Binding-site contacts:
Ligand atom CAG contacts residue THR40 of chain 1.A at 3.1 Å.
Ligand atom CAD contacts residue GLN165 of chain 1.A at 4.4 Å.
Ligand atom CAJ contacts residue THR40 of chain 1.A at 3.9 Å.
Ligand atom OAA contacts residue THR40 of chain 1.A at 3.6 Å.
Ligand atom CAD contacts residue PHE158 of chain 1.A at 4.1 Å (hydrophobic).
Ligand atom CAC contacts residue PRO39 of chain 1.A at 4.2 Å (hydrophobic).
Ligand atom CAD contacts residue VAL140 of chain 1.A at 4.1 Å (hydrophobic).
Ligand atom OAA contacts residue MET41 of chain 1.A at 3.0 Å (h-bond).
Ligand atom CAJ contacts residue MET41 of chain 1.A at 3.8 Å (hydrophobic).
Ligand atom CAC contacts residue GLN73 of chain 1.A at 4.4 Å.
Ligand atom OAB contacts residue HIS48 of chain 1.A at 3.3 Å (h-bond).
Ligand atom CAK contacts residue PRO39 of chain 1.A at 3.6 Å (hydrophobic).
Ligand atom CAE contacts residue PRO39 of chain 1.A at 4.1 Å (hydrophobic).
Ligand atom OAH contacts residue PRO39 of chain 1.A at 4.1 Å.
Ligand atom OAA contacts residue GLY42 of chain 1.A at 4.3 Å.
Ligand atom CAF contacts residue VAL140 of chain 1.A at 4.5 Å (hydrophobic).
Ligand atom CAI contacts residue MET41 of chain 1.A at 3.8 Å (hydrophobic).
Ligand atom CAD contacts residue VAL144 of chain 1.A at 3.5 Å (hydrophobic).
Ligand atom CAJ contacts residue PRO39 of chain 1.A at 3.8 Å (hydrophobic).
Ligand atom OAA contacts residue HIS48 of chain 1.A at 2.7 Å (h-bond).
Ligand atom CAF contacts residue PHE158 of chain 1.A at 3.8 Å (hydrophobic).
Ligand atom CAK contacts residue MET41 of chain 1.A at 3.8 Å (hydrophobic).
Ligand atom CAC contacts residue VAL144 of chain 1.A at 4.0 Å (hydrophobic).
Ligand atom CAI contacts residue HIS48 of chain 1.A at 3.3 Å.
Ligand atom CAG contacts residue PRO39 of chain 1.A at 3.5 Å (hydrophobic).
Ligand atom CAE contacts residue THR40 of chain 1.A at 4.0 Å.
Ligand atom OAH contacts residue GLN165 of chain 1.A at 3.6 Å.
Ligand atom CAE contacts residue MET41 of chain 1.A at 3.9 Å (hydrophobic).
Ligand atom CAL contacts residue PHE158 of chain 1.A at 4.4 Å (hydrophobic).
Ligand atom CAG contacts residue MET41 of chain 1.A at 2.9 Å (hydrophobic).
Ligand atom CAK contacts residue THR40 of chain 1.A at 3.9 Å.
Ligand atom CAL contacts residue GLN165 of chain 1.A at 3.8 Å.
Ligand atom CAC contacts residue VAL143 of chain 1.A at 4.3 Å (hydrophobic).
Ligand atom CAI contacts residue THR40 of chain 1.A at 4.1 Å.
Ligand atom CAF contacts residue GLN165 of chain 1.A at 3.3 Å.
Ligand atom CAL contacts residue PRO39 of chain 1.A at 4.0 Å (hydrophobic).

Sequence of chain 1.A:
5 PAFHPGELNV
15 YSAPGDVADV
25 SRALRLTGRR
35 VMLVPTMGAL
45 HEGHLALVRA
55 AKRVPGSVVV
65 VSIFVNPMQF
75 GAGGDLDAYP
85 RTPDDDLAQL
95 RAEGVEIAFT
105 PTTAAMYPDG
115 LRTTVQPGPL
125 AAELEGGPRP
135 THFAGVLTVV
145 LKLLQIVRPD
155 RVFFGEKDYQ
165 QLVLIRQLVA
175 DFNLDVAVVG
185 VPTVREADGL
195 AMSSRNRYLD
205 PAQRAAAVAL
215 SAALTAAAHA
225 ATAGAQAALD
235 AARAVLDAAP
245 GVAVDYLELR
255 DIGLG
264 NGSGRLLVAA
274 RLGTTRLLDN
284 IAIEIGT

This protein binds this small molecule.
Small molecule (SMILES): O=C(O)c1cc2ccccc2o1